Sequence of chain 2.A:
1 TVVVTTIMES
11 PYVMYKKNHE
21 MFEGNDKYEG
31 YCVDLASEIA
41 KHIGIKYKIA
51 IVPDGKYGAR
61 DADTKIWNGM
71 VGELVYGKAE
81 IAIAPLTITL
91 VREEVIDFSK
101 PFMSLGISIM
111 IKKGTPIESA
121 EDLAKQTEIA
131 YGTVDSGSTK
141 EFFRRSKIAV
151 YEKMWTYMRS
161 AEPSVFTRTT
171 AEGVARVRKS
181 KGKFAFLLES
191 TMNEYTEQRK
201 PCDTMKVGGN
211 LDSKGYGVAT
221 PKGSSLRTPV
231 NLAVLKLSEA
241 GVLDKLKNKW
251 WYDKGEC

Binding-site contacts:
Ligand atom CG1 contacts residue THR139 of chain 2.A at 3.2 Å.
Ligand atom OD2 contacts residue GLY137 of chain 2.A at 3.6 Å.
Ligand atom CD1 contacts residue THR170 of chain 2.A at 3.5 Å.
Ligand atom OXT contacts residue THR87 of chain 2.A at 3.1 Å (h-bond).
Ligand atom OXT contacts residue PRO85 of chain 2.A at 4.0 Å.
Ligand atom CA contacts residue SER138 of chain 2.A at 3.3 Å.
Ligand atom CD contacts residue TYR57 of chain 2.A at 3.4 Å (hydrophobic).
Ligand atom OXT contacts residue SER138 of chain 2.A at 3.9 Å.
Ligand atom CG1 contacts residue VAL134 of chain 2.A at 3.4 Å (hydrophobic).
Ligand atom CD2 contacts residue TYR57 of chain 2.A at 3.8 Å (hydrophobic).
Ligand atom OD2 contacts residue VAL134 of chain 2.A at 3.5 Å.
Ligand atom CG contacts residue TYR57 of chain 2.A at 3.7 Å (hydrophobic).
Ligand atom N contacts residue GLU189 of chain 2.A at 3.1 Å (salt-bridge).
Ligand atom C contacts residue SER138 of chain 2.A at 3.2 Å.
Ligand atom N contacts residue PRO85 of chain 2.A at 3.0 Å (h-bond).
Ligand atom CD contacts residue GLU189 of chain 2.A at 3.9 Å.
Ligand atom CB1 contacts residue GLU189 of chain 2.A at 3.5 Å.
Ligand atom OD2 contacts residue THR139 of chain 2.A at 3.1 Å (h-bond).
Ligand atom CD1 contacts residue TYR57 of chain 2.A at 3.5 Å (hydrophobic).
Ligand atom O contacts residue GLY137 of chain 2.A at 3.8 Å.
Ligand atom N contacts residue THR87 of chain 2.A at 3.3 Å (h-bond).
Ligand atom CG2 contacts residue TYR57 of chain 2.A at 3.4 Å (hydrophobic).
Ligand atom OXT contacts residue TYR57 of chain 2.A at 4.0 Å.
Ligand atom OD1 contacts residue VAL134 of chain 2.A at 3.4 Å.
Ligand atom CB1 contacts residue VAL134 of chain 2.A at 4.0 Å (hydrophobic).
Ligand atom CA contacts residue THR87 of chain 2.A at 3.3 Å.
Ligand atom C contacts residue ARG92 of chain 2.A at 3.5 Å.
Ligand atom C contacts residue THR87 of chain 2.A at 3.5 Å.
Ligand atom OXT contacts residue ARG92 of chain 2.A at 2.8 Å (salt-bridge).
Ligand atom OD1 contacts residue THR139 of chain 2.A at 2.5 Å (h-bond).
Ligand atom O contacts residue ARG92 of chain 2.A at 3.0 Å (salt-bridge).
Ligand atom CA contacts residue GLU189 of chain 2.A at 3.2 Å.
Ligand atom CD contacts residue PRO85 of chain 2.A at 3.2 Å (hydrophobic).
Ligand atom O contacts residue SER138 of chain 2.A at 3.0 Å (h-bond).
Ligand atom CD2 contacts residue VAL134 of chain 2.A at 3.7 Å (hydrophobic).
Ligand atom CB contacts residue GLU189 of chain 2.A at 3.9 Å.
Ligand atom OXT contacts residue LEU86 of chain 2.A at 4.0 Å.
Ligand atom OD2 contacts residue SER138 of chain 2.A at 3.1 Å (h-bond).
Ligand atom CG1 contacts residue GLU189 of chain 2.A at 3.8 Å.
Ligand atom CD1 contacts residue GLU9 of chain 2.A at 3.5 Å.

A protein and the small-molecule ligand that binds it are described below.
Small molecule (SMILES): C=C(C)[C@H]1CN[C@H](C(=O)O)[C@H]1CC(=O)O